This protein binds this small molecule.
Small molecule (SMILES): CC(=O)N[C@H]1[C@H](O[C@H]2[C@H](O)[C@@H](NC(C)=O)CO[C@@H]2CO)O[C@H](CO)[C@@H](O[C@@H]2O[C@H](CO)[C@@H](O)[C@H](O)[C@@H]2O)[C@@H]1O

Sequence of chain 1.A:
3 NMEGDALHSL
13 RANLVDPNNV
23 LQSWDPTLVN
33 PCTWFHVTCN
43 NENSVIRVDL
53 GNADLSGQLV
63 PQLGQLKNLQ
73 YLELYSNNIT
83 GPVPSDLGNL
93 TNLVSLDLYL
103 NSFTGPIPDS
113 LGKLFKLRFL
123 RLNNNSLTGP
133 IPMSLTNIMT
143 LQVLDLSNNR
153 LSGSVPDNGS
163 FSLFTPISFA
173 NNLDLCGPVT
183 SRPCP

Binding-site contacts:
Ligand atom N2 contacts residue ASN126 of chain 1.A at 3.0 Å (h-bond).
Ligand atom C8 contacts residue LEU102 of chain 1.A at 3.5 Å (hydrophobic).
Ligand atom C8 contacts residue GLU47 of chain 1.B at 3.5 Å.
Ligand atom C6 contacts residue ASN173 of chain 1.A at 3.8 Å.
Ligand atom C4 contacts residue ASN126 of chain 1.A at 4.2 Å.
Ligand atom N2 contacts residue GLU47 of chain 1.B at 4.4 Å.
Ligand atom C1 contacts residue ASN150 of chain 1.A at 3.4 Å.
Ligand atom O7 contacts residue LEU102 of chain 1.A at 3.7 Å.
Ligand atom C5 contacts residue ASN150 of chain 1.A at 3.3 Å.
Ligand atom O5 contacts residue ASN126 of chain 1.A at 2.3 Å (h-bond).
Ligand atom O7 contacts residue ASN126 of chain 1.A at 4.3 Å.
Ligand atom C7 contacts residue ASN126 of chain 1.A at 3.9 Å.
Ligand atom C3 contacts residue ASN126 of chain 1.A at 3.8 Å.
Ligand atom C1 contacts residue ASN126 of chain 1.A at 1.4 Å.
Ligand atom C7 contacts residue LEU102 of chain 1.A at 3.8 Å (hydrophobic).
Ligand atom C8 contacts residue LYS46 of chain 1.B at 4.4 Å.
Ligand atom C2 contacts residue ASN126 of chain 1.A at 2.5 Å.
Ligand atom O5 contacts residue ASN150 of chain 1.A at 3.3 Å.
Ligand atom C5 contacts residue ASN126 of chain 1.A at 3.6 Å.
Ligand atom N2 contacts residue LEU102 of chain 1.A at 4.3 Å.
Ligand atom C6 contacts residue ASN150 of chain 1.A at 3.3 Å.

Sequence of chain 1.B:
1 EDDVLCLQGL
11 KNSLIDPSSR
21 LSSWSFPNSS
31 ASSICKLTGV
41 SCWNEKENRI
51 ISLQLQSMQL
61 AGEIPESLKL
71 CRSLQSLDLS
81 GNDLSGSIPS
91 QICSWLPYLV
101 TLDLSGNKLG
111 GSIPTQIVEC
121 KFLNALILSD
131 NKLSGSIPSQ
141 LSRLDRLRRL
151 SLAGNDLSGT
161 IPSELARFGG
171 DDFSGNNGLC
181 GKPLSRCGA